This small molecule binds to this protein.
Small molecule (SMILES): CC(=O)N[C@@H]1[C@@H](O)[C@H](O)[C@@H](CO)O[C@H]1O

Sequence of chain 1.C:
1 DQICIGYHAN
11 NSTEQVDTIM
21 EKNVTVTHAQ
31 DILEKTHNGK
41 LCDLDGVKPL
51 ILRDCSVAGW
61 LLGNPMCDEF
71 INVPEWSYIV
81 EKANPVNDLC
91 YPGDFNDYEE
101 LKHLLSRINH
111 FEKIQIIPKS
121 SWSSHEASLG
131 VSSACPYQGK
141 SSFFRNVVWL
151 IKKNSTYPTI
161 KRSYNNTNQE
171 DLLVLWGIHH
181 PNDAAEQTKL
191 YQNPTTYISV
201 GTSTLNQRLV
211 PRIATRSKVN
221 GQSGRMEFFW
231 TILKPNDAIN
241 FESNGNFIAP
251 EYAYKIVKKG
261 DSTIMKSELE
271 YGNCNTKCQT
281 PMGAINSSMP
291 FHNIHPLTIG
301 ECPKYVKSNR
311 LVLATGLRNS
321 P

Binding-site contacts:
Ligand atom C5 contacts residue ASN165 of chain 1.C at 3.5 Å.
Ligand atom C4 contacts residue ASN165 of chain 1.C at 4.3 Å.
Ligand atom C5 contacts residue ASN236 of chain 1.C at 3.9 Å.
Ligand atom C1 contacts residue ASN236 of chain 1.C at 4.0 Å.
Ligand atom N2 contacts residue ASN236 of chain 1.C at 3.9 Å.
Ligand atom O5 contacts residue ASN165 of chain 1.C at 2.3 Å (h-bond).
Ligand atom O4 contacts residue ASN236 of chain 1.C at 4.3 Å.
Ligand atom O5 contacts residue ASN236 of chain 1.C at 3.6 Å (h-bond).
Ligand atom C1 contacts residue ASN165 of chain 1.C at 1.4 Å.
Ligand atom C2 contacts residue ASN165 of chain 1.C at 2.8 Å.
Ligand atom N2 contacts residue ASN165 of chain 1.C at 3.3 Å (h-bond).
Ligand atom C8 contacts residue THR167 of chain 1.C at 4.3 Å.
Ligand atom O6 contacts residue ALA238 of chain 1.C at 4.2 Å.
Ligand atom C3 contacts residue ASN165 of chain 1.C at 3.9 Å.
Ligand atom C4 contacts residue ASN236 of chain 1.C at 3.4 Å.
Ligand atom C7 contacts residue ASN165 of chain 1.C at 3.5 Å.
Ligand atom C6 contacts residue ASN236 of chain 1.C at 3.5 Å.
Ligand atom O3 contacts residue ASN236 of chain 1.C at 3.5 Å (h-bond).
Ligand atom N2 contacts residue THR167 of chain 1.C at 4.4 Å.
Ligand atom O7 contacts residue ASN165 of chain 1.C at 3.4 Å (h-bond).
Ligand atom C2 contacts residue ASN236 of chain 1.C at 3.1 Å.
Ligand atom C3 contacts residue ASN236 of chain 1.C at 3.5 Å.
Ligand atom O6 contacts residue ASN236 of chain 1.C at 4.3 Å.